A small-molecule ligand and the protein it binds are described below.
Small molecule (SMILES): CC(=O)N[C@@H]1[C@@H](O)[C@H](O)[C@@H](CO)O[C@H]1O

Binding-site contacts:
Ligand atom C4 contacts residue ASN165 of chain 1.C at 4.2 Å.
Ligand atom C7 contacts residue LYS113 of chain 1.C at 3.7 Å.
Ligand atom C2 contacts residue ASN165 of chain 1.C at 2.4 Å.
Ligand atom O6 contacts residue ASN165 of chain 1.C at 4.2 Å.
Ligand atom O7 contacts residue THR114 of chain 1.C at 4.1 Å.
Ligand atom C7 contacts residue ASN165 of chain 1.C at 3.2 Å.
Ligand atom C3 contacts residue ASN165 of chain 1.C at 3.8 Å.
Ligand atom C8 contacts residue ASN165 of chain 1.C at 4.3 Å.
Ligand atom C2 contacts residue GLN115 of chain 1.C at 3.9 Å.
Ligand atom N2 contacts residue ASN165 of chain 1.C at 2.8 Å (h-bond).
Ligand atom C8 contacts residue LYS113 of chain 1.C at 3.4 Å.
Ligand atom O5 contacts residue ASN165 of chain 1.C at 2.4 Å (h-bond).
Ligand atom O6 contacts residue GLN115 of chain 1.C at 4.4 Å.
Ligand atom C7 contacts residue GLN115 of chain 1.C at 4.4 Å.
Ligand atom C1 contacts residue ASN165 of chain 1.C at 1.4 Å.
Ligand atom O7 contacts residue GLN115 of chain 1.C at 3.4 Å (h-bond).
Ligand atom O7 contacts residue GLU132 of chain 1.C at 4.0 Å.
Ligand atom O7 contacts residue ASN165 of chain 1.C at 3.3 Å (h-bond).
Ligand atom O5 contacts residue GLN115 of chain 1.C at 3.5 Å (h-bond).
Ligand atom C1 contacts residue GLN115 of chain 1.C at 3.6 Å.
Ligand atom C5 contacts residue ASN165 of chain 1.C at 3.6 Å.
Ligand atom O7 contacts residue LYS113 of chain 1.C at 3.4 Å (salt-bridge).
Ligand atom O6 contacts residue ARG357 of chain 1.A at 4.2 Å.

Sequence of chain 1.C:
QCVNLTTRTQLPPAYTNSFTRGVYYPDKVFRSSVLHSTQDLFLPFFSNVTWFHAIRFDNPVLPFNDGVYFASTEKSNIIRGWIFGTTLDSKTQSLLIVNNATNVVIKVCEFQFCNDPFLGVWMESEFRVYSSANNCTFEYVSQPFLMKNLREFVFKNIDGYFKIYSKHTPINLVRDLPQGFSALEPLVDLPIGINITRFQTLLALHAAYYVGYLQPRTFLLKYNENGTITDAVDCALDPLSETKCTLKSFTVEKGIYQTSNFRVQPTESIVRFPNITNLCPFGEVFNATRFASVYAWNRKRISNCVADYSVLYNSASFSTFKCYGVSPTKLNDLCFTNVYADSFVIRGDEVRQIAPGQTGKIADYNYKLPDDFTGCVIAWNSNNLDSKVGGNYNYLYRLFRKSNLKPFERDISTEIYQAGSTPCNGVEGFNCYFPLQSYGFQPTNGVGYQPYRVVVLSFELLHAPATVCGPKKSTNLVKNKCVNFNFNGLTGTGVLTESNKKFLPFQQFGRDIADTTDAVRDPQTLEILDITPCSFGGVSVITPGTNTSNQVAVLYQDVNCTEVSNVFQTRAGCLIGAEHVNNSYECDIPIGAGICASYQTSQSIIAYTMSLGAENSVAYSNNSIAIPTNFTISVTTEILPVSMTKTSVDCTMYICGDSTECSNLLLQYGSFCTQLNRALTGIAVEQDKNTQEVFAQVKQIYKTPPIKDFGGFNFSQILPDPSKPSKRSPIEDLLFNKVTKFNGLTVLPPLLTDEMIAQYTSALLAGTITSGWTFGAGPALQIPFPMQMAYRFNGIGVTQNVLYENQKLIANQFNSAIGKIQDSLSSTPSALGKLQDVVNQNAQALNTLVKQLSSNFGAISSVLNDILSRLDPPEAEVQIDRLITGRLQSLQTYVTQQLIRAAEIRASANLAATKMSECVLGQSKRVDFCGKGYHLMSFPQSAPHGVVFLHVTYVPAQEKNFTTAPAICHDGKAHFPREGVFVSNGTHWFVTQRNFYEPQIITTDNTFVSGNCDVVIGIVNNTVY

Sequence of chain 1.A:
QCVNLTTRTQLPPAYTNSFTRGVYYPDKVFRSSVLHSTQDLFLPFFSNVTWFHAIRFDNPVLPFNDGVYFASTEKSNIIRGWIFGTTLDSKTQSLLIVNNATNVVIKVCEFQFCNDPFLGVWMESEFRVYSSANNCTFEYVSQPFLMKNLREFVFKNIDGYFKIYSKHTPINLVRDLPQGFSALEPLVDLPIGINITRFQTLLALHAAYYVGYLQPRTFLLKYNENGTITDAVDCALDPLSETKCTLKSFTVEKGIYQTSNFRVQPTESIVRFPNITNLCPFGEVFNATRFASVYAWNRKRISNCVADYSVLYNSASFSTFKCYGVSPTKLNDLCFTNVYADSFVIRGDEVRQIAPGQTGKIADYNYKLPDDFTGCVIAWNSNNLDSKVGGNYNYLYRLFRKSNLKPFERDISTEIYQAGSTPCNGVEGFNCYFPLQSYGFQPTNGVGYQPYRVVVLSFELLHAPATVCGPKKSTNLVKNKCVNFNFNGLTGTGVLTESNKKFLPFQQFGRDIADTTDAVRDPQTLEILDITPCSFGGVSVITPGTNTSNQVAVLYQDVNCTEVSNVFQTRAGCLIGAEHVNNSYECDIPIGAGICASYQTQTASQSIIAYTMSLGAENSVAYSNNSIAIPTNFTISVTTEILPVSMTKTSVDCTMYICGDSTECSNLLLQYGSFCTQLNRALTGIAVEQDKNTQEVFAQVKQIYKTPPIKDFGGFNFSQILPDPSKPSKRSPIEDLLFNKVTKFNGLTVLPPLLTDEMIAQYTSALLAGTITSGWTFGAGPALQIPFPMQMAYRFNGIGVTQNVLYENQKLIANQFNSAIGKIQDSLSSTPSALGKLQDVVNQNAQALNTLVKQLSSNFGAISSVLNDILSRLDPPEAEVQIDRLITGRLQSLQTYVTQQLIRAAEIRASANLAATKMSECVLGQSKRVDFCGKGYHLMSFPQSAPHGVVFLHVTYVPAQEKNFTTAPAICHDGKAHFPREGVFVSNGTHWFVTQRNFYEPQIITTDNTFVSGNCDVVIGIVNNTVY